Binding-site contacts:
Ligand atom O6 contacts residue LYS179 of chain 1.A at 3.4 Å (salt-bridge).
Ligand atom C3 contacts residue KCX205 of chain 1.A at 3.1 Å.
Ligand atom P1 contacts residue THR69 of chain 1.I at 3.4 Å.
Ligand atom C2 contacts residue MG1 of chain 1.Q at 2.9 Å.
Ligand atom O1 contacts residue LYS179 of chain 1.A at 3.2 Å (salt-bridge).
Ligand atom O6P contacts residue SER382 of chain 1.A at 3.2 Å (h-bond).
Ligand atom O2P contacts residue TRP70 of chain 1.I at 3.3 Å.
Ligand atom O2 contacts residue THR177 of chain 1.A at 2.8 Å (h-bond).
Ligand atom O6P contacts residue HIS330 of chain 1.A at 2.8 Å (h-bond).
Ligand atom O2P contacts residue LYS337 of chain 1.A at 2.8 Å (salt-bridge).
Ligand atom O4 contacts residue GLY383 of chain 1.A at 3.2 Å.
Ligand atom O6 contacts residue GLU208 of chain 1.A at 3.1 Å (salt-bridge).
Ligand atom O6 contacts residue ASN127 of chain 1.I at 2.9 Å (h-bond).
Ligand atom O3P contacts residue GLY407 of chain 1.A at 2.8 Å (h-bond).
Ligand atom O6 contacts residue ASP207 of chain 1.A at 3.1 Å (salt-bridge).
Ligand atom O6 contacts residue MG1 of chain 1.Q at 2.1 Å.
Ligand atom O3 contacts residue MG1 of chain 1.Q at 2.2 Å.
Ligand atom O3 contacts residue GLU208 of chain 1.A at 3.0 Å (salt-bridge).
Ligand atom O5P contacts residue LEU338 of chain 1.A at 3.4 Å.
Ligand atom O3 contacts residue KCX205 of chain 1.A at 2.6 Å (h-bond).
Ligand atom O6 contacts residue LYS181 of chain 1.A at 2.7 Å (salt-bridge).
Ligand atom O5P contacts residue ARG298 of chain 1.A at 3.0 Å (salt-bridge).
Ligand atom C contacts residue ASN127 of chain 1.I at 3.3 Å.
Ligand atom O4 contacts residue SER382 of chain 1.A at 2.9 Å (h-bond).
Ligand atom O3P contacts residue LYS179 of chain 1.A at 3.4 Å.
Ligand atom O2P contacts residue GLY383 of chain 1.A at 3.3 Å.
Ligand atom O2 contacts residue LYS179 of chain 1.A at 3.0 Å (salt-bridge).
Ligand atom O2 contacts residue ASP207 of chain 1.A at 3.4 Å (salt-bridge).
Ligand atom O2P contacts residue GLY384 of chain 1.A at 2.9 Å (h-bond).
Ligand atom O1P contacts residue GLY406 of chain 1.A at 2.8 Å (h-bond).
Ligand atom O7 contacts residue GLU64 of chain 1.I at 3.4 Å (salt-bridge).
Ligand atom O4P contacts residue ARG298 of chain 1.A at 2.9 Å (salt-bridge).
Ligand atom O2 contacts residue MG1 of chain 1.Q at 2.3 Å.
Ligand atom O3P contacts residue THR69 of chain 1.I at 2.5 Å (h-bond).
Ligand atom C contacts residue MG1 of chain 1.Q at 2.8 Å.
Ligand atom O3 contacts residue HIS297 of chain 1.A at 3.0 Å (h-bond).
Ligand atom O2P contacts residue THR69 of chain 1.I at 3.4 Å (h-bond).
Ligand atom O7 contacts residue LYS337 of chain 1.A at 2.8 Å (salt-bridge).
Ligand atom C3 contacts residue MG1 of chain 1.Q at 3.1 Å.
Ligand atom O2 contacts residue KCX205 of chain 1.A at 3.1 Å (h-bond).

Sequence of chain 1.A:
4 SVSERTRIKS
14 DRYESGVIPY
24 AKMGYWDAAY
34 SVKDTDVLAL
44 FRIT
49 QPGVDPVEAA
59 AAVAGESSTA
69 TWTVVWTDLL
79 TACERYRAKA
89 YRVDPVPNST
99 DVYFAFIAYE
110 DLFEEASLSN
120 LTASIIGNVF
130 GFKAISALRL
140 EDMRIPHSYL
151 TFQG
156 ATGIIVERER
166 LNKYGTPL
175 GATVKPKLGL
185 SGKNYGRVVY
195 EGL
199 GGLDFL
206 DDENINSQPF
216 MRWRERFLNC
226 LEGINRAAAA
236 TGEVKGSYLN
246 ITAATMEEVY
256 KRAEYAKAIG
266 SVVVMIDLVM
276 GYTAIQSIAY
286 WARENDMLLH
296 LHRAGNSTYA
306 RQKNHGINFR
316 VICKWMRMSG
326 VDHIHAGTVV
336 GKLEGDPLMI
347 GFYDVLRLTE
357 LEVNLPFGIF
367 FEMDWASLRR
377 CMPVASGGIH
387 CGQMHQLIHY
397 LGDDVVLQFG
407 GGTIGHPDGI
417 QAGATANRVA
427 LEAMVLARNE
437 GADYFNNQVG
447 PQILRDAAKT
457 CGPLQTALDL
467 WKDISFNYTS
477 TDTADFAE

Sequence of chain 1.I:
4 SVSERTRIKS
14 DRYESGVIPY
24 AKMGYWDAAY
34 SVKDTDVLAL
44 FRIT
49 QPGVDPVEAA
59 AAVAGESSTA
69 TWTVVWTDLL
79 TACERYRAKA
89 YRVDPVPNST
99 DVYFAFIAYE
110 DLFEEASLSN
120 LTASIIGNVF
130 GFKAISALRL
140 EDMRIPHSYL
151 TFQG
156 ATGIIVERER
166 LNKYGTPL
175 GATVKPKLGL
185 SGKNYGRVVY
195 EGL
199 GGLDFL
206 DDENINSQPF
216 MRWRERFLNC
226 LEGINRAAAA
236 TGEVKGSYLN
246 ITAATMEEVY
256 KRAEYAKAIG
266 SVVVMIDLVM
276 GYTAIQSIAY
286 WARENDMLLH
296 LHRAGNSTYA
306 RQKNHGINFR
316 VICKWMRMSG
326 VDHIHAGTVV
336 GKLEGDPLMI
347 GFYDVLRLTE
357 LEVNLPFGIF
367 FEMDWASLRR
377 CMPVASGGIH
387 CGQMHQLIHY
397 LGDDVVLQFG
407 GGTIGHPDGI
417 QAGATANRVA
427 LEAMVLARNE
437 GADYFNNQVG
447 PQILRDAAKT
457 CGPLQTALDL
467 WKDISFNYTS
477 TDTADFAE

This protein binds this small molecule.
Small molecule (SMILES): O=C(O)[C@@](O)(COP(=O)(O)O)[C@H](O)[C@H](O)COP(=O)(O)O